The protein below binds the small molecule below.
Small molecule (SMILES): CCCC[C@H](NC(=O)[C@@H]1CCCN1C(=O)[C@H](C)NC(=O)[C@H](C)N)B(O)O

Sequence of chain 1.A:
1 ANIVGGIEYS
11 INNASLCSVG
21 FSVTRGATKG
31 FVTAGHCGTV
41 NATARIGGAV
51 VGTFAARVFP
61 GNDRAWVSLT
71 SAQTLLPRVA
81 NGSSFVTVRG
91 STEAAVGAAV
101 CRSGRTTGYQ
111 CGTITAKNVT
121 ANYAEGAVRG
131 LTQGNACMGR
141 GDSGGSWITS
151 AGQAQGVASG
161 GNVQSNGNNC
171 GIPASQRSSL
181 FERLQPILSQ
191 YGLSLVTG

Binding-site contacts:
Ligand atom N contacts residue SER159 of chain 1.A at 3.1 Å (h-bond).
Ligand atom C contacts residue SER159 of chain 1.A at 3.8 Å.
Ligand atom CE contacts residue GLY161 of chain 1.A at 3.8 Å.
Ligand atom C contacts residue TYR123 of chain 1.A at 3.4 Å (hydrophobic).
Ligand atom CG contacts residue GLU125 of chain 1.A at 4.0 Å.
Ligand atom O2 contacts residue SER143 of chain 1.A at 2.5 Å (h-bond).
Ligand atom CB contacts residue SER143 of chain 1.A at 3.1 Å.
Ligand atom N contacts residue TYR123 of chain 1.A at 3.7 Å.
Ligand atom O contacts residue GLY161 of chain 1.A at 3.0 Å (h-bond).
Ligand atom N contacts residue HIS36 of chain 1.A at 3.7 Å.
Ligand atom O1 contacts residue ARG140 of chain 1.A at 3.6 Å.
Ligand atom CB contacts residue GLY139 of chain 1.A at 3.5 Å.
Ligand atom O1 contacts residue GLY139 of chain 1.A at 4.0 Å.
Ligand atom CA contacts residue GLY161 of chain 1.A at 3.4 Å.
Ligand atom CA contacts residue SER159 of chain 1.A at 3.4 Å.
Ligand atom B contacts residue HIS36 of chain 1.A at 3.6 Å.
Ligand atom O contacts residue ASN122 of chain 1.A at 4.0 Å.
Ligand atom CA contacts residue SER143 of chain 1.A at 2.5 Å.
Ligand atom CB contacts residue HIS36 of chain 1.A at 3.6 Å.
Ligand atom B contacts residue SER143 of chain 1.A at 1.6 Å.
Ligand atom CA contacts residue TYR123 of chain 1.A at 3.7 Å (hydrophobic).
Ligand atom CG contacts residue TYR123 of chain 1.A at 3.7 Å (hydrophobic).
Ligand atom O1 contacts residue SER143 of chain 1.A at 2.5 Å (h-bond).
Ligand atom N contacts residue GLY161 of chain 1.A at 3.0 Å (h-bond).
Ligand atom O contacts residue GLY160 of chain 1.A at 3.2 Å.
Ligand atom CD contacts residue MET138 of chain 1.A at 3.3 Å (hydrophobic).
Ligand atom N contacts residue TYR123 of chain 1.A at 3.5 Å.
Ligand atom O1 contacts residue ASP142 of chain 1.A at 3.3 Å (salt-bridge).
Ligand atom CD contacts residue GLY139 of chain 1.A at 3.6 Å.
Ligand atom O contacts residue TYR123 of chain 1.A at 3.5 Å.
Ligand atom B contacts residue GLY141 of chain 1.A at 3.8 Å.
Ligand atom N contacts residue GLY160 of chain 1.A at 4.0 Å.
Ligand atom O2 contacts residue HIS36 of chain 1.A at 2.7 Å (h-bond).
Ligand atom CE contacts residue MET138 of chain 1.A at 3.7 Å (hydrophobic).
Ligand atom C contacts residue GLY161 of chain 1.A at 3.8 Å.
Ligand atom N contacts residue SER143 of chain 1.A at 2.8 Å (h-bond).
Ligand atom O1 contacts residue GLY141 of chain 1.A at 2.5 Å (h-bond).
Ligand atom CB contacts residue TYR123 of chain 1.A at 3.8 Å (hydrophobic).
Ligand atom CB contacts residue ARG140 of chain 1.A at 3.9 Å.
Ligand atom CD contacts residue TYR123 of chain 1.A at 3.7 Å (hydrophobic).